Sequence of chain 1.A:
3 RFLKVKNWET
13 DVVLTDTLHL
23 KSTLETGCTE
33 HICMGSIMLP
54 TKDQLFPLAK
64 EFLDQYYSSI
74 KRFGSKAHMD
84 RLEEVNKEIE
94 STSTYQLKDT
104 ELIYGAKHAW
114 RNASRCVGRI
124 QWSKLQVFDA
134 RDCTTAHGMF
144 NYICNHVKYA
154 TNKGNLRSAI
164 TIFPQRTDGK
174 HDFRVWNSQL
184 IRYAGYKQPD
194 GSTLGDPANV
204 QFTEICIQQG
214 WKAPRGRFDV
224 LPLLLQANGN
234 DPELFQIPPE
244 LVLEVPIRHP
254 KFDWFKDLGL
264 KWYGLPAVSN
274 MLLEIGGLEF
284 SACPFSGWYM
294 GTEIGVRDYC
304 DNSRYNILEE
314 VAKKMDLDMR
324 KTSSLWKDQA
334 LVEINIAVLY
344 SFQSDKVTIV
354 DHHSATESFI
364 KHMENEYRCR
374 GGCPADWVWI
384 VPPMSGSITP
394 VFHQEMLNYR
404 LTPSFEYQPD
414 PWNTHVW

This small molecule binds to this protein.
Small molecule (SMILES): [H]/N=C(/Nc1cccc(CN(CC)CCc2cccc(F)c2)c1)c1cccs1

Sequence of chain 1.B:
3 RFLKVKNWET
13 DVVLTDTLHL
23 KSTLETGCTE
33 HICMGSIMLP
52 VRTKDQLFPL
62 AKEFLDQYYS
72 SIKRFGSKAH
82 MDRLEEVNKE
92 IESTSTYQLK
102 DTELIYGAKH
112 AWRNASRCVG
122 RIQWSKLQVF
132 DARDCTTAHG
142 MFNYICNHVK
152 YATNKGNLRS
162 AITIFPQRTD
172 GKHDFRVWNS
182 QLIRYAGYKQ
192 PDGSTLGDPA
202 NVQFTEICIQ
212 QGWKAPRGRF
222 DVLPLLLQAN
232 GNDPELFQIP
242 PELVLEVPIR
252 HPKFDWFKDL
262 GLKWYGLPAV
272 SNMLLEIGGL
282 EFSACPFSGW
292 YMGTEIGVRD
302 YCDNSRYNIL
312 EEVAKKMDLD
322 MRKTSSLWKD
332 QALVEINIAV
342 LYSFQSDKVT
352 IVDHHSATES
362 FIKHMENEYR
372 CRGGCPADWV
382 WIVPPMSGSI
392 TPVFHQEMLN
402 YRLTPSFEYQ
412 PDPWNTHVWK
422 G

Binding-site contacts:
Ligand atom C36 contacts residue TYR410 of chain 1.A at 3.4 Å (hydrophobic).
Ligand atom C13 contacts residue VAL271 of chain 1.A at 3.7 Å (hydrophobic).
Ligand atom S01 contacts residue HEM1 of chain 1.C at 3.2 Å.
Ligand atom C36 contacts residue HEM1 of chain 1.C at 3.6 Å.
Ligand atom C13 contacts residue HEM1 of chain 1.C at 3.3 Å.
Ligand atom N18 contacts residue HEM1 of chain 1.C at 2.9 Å (h-bond).
Ligand atom N08 contacts residue PRO269 of chain 1.A at 3.8 Å.
Ligand atom C14 contacts residue HEM1 of chain 1.C at 3.8 Å.
Ligand atom C15 contacts residue VAL271 of chain 1.A at 3.4 Å (hydrophobic).
Ligand atom C22 contacts residue TRP382 of chain 1.A at 3.8 Å (hydrophobic).
Ligand atom C20 contacts residue HEM1 of chain 1.C at 3.5 Å.
Ligand atom C06 contacts residue PRO269 of chain 1.A at 3.9 Å (hydrophobic).
Ligand atom C02 contacts residue HEM1 of chain 1.C at 3.6 Å.
Ligand atom C11 contacts residue GLU296 of chain 1.A at 3.3 Å.
Ligand atom C04 contacts residue PRO269 of chain 1.A at 3.6 Å (hydrophobic).
Ligand atom C03 contacts residue PRO269 of chain 1.A at 3.4 Å (hydrophobic).
Ligand atom C11 contacts residue HEM1 of chain 1.C at 3.6 Å.
Ligand atom C16 contacts residue GLU296 of chain 1.A at 3.6 Å.
Ligand atom C02 contacts residue SER289 of chain 1.A at 3.4 Å.
Ligand atom C35 contacts residue TYR410 of chain 1.A at 3.6 Å (hydrophobic).
Ligand atom C21 contacts residue HEM1 of chain 1.C at 3.6 Å.
Ligand atom C22 contacts residue HEM1 of chain 1.C at 3.7 Å.
Ligand atom C16 contacts residue HEM1 of chain 1.C at 3.7 Å.
Ligand atom C17 contacts residue HEM1 of chain 1.C at 3.8 Å.
Ligand atom C02 contacts residue PHE288 of chain 1.A at 3.7 Å (hydrophobic).
Ligand atom F33 contacts residue TRP10 of chain 1.B at 3.5 Å.
Ligand atom C03 contacts residue SER289 of chain 1.A at 3.7 Å.
Ligand atom C19 contacts residue HEM1 of chain 1.C at 3.5 Å.
Ligand atom N08 contacts residue GLU296 of chain 1.A at 2.7 Å (salt-bridge).
Ligand atom N08 contacts residue TRP291 of chain 1.A at 3.0 Å (h-bond).
Ligand atom C05 contacts residue PRO269 of chain 1.A at 3.8 Å (hydrophobic).
Ligand atom N07 contacts residue GLU296 of chain 1.A at 2.5 Å (salt-bridge).
Ligand atom S01 contacts residue GLY290 of chain 1.A at 3.8 Å.
Ligand atom C04 contacts residue VAL271 of chain 1.A at 3.7 Å (hydrophobic).
Ligand atom C14 contacts residue VAL271 of chain 1.A at 3.3 Å (hydrophobic).
Ligand atom C03 contacts residue PHE288 of chain 1.A at 3.6 Å (hydrophobic).
Ligand atom C12 contacts residue HEM1 of chain 1.C at 3.4 Å.
Ligand atom C06 contacts residue GLU296 of chain 1.A at 3.3 Å.
Ligand atom C15 contacts residue HEM1 of chain 1.C at 3.7 Å.
Ligand atom C02 contacts residue GLY290 of chain 1.A at 3.2 Å.